Sequence of chain 1.K:
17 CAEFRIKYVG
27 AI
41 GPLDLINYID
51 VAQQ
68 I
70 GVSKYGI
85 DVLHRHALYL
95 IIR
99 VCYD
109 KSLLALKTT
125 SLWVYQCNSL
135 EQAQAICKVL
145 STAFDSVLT

A small-molecule ligand and the protein it binds are described below.
Small molecule (SMILES): NC(=O)C[C@H](N)C(=O)N1CCC[C@H]1C=O

Binding-site contacts:
Ligand atom CB contacts residue ILE95 of chain 1.K at 3.5 Å (hydrophobic).
Ligand atom CB contacts residue ILE96 of chain 1.K at 3.6 Å (hydrophobic).
Ligand atom ND2 contacts residue ILE96 of chain 1.K at 4.0 Å.
Ligand atom ND2 contacts residue ILE95 of chain 1.K at 2.8 Å (h-bond).
Ligand atom CB contacts residue PHE148 of chain 1.K at 3.8 Å (hydrophobic).
Ligand atom CD contacts residue PHE148 of chain 1.K at 4.2 Å (hydrophobic).
Ligand atom CA contacts residue PHE148 of chain 1.K at 3.8 Å (hydrophobic).
Ligand atom CG contacts residue ILE95 of chain 1.K at 3.5 Å (hydrophobic).
Ligand atom OD1 contacts residue ILE96 of chain 1.K at 3.8 Å.
Ligand atom N contacts residue PHE148 of chain 1.K at 3.4 Å.
Ligand atom ND2 contacts residue PHE148 of chain 1.K at 3.3 Å.
Ligand atom CG contacts residue PHE148 of chain 1.K at 4.0 Å (hydrophobic).
Ligand atom CG contacts residue ILE96 of chain 1.K at 3.8 Å (hydrophobic).
Ligand atom ND2 contacts residue LEU92 of chain 1.K at 3.5 Å (h-bond).